Binding-site contacts:
Ligand atom N2 contacts residue ASN327 of chain 1.B at 2.9 Å (h-bond).
Ligand atom C7 contacts residue ASN327 of chain 1.B at 3.0 Å.
Ligand atom C5 contacts residue ASN327 of chain 1.B at 3.7 Å.
Ligand atom C8 contacts residue ASN327 of chain 1.B at 3.9 Å.
Ligand atom C8 contacts residue PHE355 of chain 1.B at 3.5 Å (hydrophobic).
Ligand atom C4 contacts residue ASN327 of chain 1.B at 4.2 Å.
Ligand atom O7 contacts residue ASN327 of chain 1.B at 2.9 Å.
Ligand atom C2 contacts residue ASN327 of chain 1.B at 2.5 Å.
Ligand atom C3 contacts residue ASN327 of chain 1.B at 3.8 Å.
Ligand atom O7 contacts residue ASP323 of chain 1.B at 4.5 Å.
Ligand atom O7 contacts residue PHE355 of chain 1.B at 3.5 Å.
Ligand atom C1 contacts residue ASN327 of chain 1.B at 1.4 Å.
Ligand atom C7 contacts residue PHE355 of chain 1.B at 3.9 Å (hydrophobic).
Ligand atom O5 contacts residue ASN327 of chain 1.B at 2.4 Å (h-bond).

The protein below binds the small molecule below.
Small molecule (SMILES): CC(=O)N[C@@H]1[C@@H](O)[C@H](O)[C@@H](CO)O[C@H]1O

Sequence of chain 1.B:
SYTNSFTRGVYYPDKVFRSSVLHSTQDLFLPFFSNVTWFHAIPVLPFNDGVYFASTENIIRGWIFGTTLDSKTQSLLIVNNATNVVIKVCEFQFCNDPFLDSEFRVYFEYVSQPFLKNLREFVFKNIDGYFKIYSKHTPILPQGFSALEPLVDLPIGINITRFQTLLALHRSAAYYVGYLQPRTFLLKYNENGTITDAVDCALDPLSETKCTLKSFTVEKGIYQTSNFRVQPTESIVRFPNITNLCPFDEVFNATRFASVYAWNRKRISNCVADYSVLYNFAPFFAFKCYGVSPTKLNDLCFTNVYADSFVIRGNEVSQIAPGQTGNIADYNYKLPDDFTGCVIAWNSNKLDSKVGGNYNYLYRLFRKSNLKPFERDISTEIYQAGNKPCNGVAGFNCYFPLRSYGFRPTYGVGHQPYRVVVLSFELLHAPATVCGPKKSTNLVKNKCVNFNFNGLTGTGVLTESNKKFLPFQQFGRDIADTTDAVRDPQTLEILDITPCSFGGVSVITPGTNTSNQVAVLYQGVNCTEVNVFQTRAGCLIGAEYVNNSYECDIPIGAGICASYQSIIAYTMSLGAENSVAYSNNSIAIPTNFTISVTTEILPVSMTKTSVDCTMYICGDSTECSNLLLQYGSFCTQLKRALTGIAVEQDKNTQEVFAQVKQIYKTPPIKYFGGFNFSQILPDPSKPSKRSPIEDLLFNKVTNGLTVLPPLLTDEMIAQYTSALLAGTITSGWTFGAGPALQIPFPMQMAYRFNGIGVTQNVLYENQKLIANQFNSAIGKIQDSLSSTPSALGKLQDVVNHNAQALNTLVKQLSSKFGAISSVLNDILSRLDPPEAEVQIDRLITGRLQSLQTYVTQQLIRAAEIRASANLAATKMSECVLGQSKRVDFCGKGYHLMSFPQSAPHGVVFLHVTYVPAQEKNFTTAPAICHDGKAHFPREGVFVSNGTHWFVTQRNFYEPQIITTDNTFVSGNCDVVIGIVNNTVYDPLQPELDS